This protein binds this small molecule.
Small molecule (SMILES): CC(C)C[C@H](NC(=O)[C@@H](N)Cc1ccc(O)cc1)C(=O)N[C@@H](CCCCN)C(=O)N[C@@H](CCC(=O)O)C(=O)N1C=CC[C@H]1C(=O)N[C@H](C(=O)N[C@@H](Cc1cnc[nH]1)C(=O)NCC(=O)N[C@H](C(=O)O)C(C)C)C(C)C

Binding-site contacts:
Ligand atom CD2 contacts residue TYR99 of chain 1.A at 3.5 Å (hydrophobic).
Ligand atom OE2 contacts residue ARG65 of chain 1.A at 2.8 Å (salt-bridge).
Ligand atom O contacts residue TRP147 of chain 1.A at 2.8 Å (h-bond).
Ligand atom O contacts residue HIS70 of chain 1.A at 3.1 Å (h-bond).
Ligand atom C contacts residue LYS66 of chain 1.A at 3.5 Å.
Ligand atom CE1 contacts residue TRP167 of chain 1.A at 3.4 Å (hydrophobic).
Ligand atom CA contacts residue GLU63 of chain 1.A at 3.4 Å.
Ligand atom CA contacts residue TYR7 of chain 1.A at 3.5 Å (hydrophobic).
Ligand atom N contacts residue TYR99 of chain 1.A at 3.1 Å (h-bond).
Ligand atom NZ contacts residue GLN155 of chain 1.A at 2.6 Å (h-bond).
Ligand atom CB contacts residue TRP167 of chain 1.A at 3.4 Å (hydrophobic).
Ligand atom CA contacts residue ASP77 of chain 1.A at 3.4 Å.
Ligand atom CA contacts residue TYR171 of chain 1.A at 3.5 Å (hydrophobic).
Ligand atom OXT contacts residue LYS146 of chain 1.A at 3.2 Å.
Ligand atom N contacts residue GLU63 of chain 1.A at 2.7 Å (salt-bridge).
Ligand atom CG1 contacts residue ARG97 of chain 1.A at 3.4 Å.
Ligand atom N contacts residue ASP77 of chain 1.A at 3.0 Å (salt-bridge).
Ligand atom O contacts residue THR73 of chain 1.A at 3.0 Å (h-bond).
Ligand atom CG2 contacts residue HIS70 of chain 1.A at 3.2 Å.
Ligand atom CD1 contacts residue TRP167 of chain 1.A at 3.4 Å (hydrophobic).
Ligand atom CB contacts residue THR143 of chain 1.A at 3.5 Å.
Ligand atom OXT contacts residue TYR84 of chain 1.A at 2.6 Å (h-bond).
Ligand atom O contacts residue LYS66 of chain 1.A at 2.6 Å (salt-bridge).
Ligand atom O contacts residue TYR159 of chain 1.A at 2.8 Å (h-bond).
Ligand atom OE1 contacts residue ARG65 of chain 1.A at 3.1 Å (salt-bridge).
Ligand atom CD contacts residue ARG65 of chain 1.A at 3.3 Å.
Ligand atom NE2 contacts residue GLN155 of chain 1.A at 3.3 Å (h-bond).
Ligand atom CB contacts residue TYR99 of chain 1.A at 3.4 Å (hydrophobic).
Ligand atom CB contacts residue GLU63 of chain 1.A at 3.5 Å.
Ligand atom CD1 contacts residue MET45 of chain 1.A at 3.3 Å (hydrophobic).
Ligand atom CE contacts residue LEU156 of chain 1.A at 3.3 Å (hydrophobic).
Ligand atom CD contacts residue GLN155 of chain 1.A at 3.1 Å.
Ligand atom CD1 contacts residue GLU63 of chain 1.A at 3.3 Å.
Ligand atom C contacts residue LYS146 of chain 1.A at 3.4 Å.
Ligand atom OXT contacts residue THR143 of chain 1.A at 2.9 Å (h-bond).
Ligand atom N contacts residue TYR7 of chain 1.A at 2.6 Å (h-bond).
Ligand atom O contacts residue THR80 of chain 1.A at 3.5 Å.
Ligand atom N contacts residue LYS66 of chain 1.A at 3.5 Å (salt-bridge).
Ligand atom N contacts residue TYR171 of chain 1.A at 2.7 Å (h-bond).
Ligand atom O contacts residue LYS146 of chain 1.A at 2.8 Å (salt-bridge).

Sequence of chain 1.A:
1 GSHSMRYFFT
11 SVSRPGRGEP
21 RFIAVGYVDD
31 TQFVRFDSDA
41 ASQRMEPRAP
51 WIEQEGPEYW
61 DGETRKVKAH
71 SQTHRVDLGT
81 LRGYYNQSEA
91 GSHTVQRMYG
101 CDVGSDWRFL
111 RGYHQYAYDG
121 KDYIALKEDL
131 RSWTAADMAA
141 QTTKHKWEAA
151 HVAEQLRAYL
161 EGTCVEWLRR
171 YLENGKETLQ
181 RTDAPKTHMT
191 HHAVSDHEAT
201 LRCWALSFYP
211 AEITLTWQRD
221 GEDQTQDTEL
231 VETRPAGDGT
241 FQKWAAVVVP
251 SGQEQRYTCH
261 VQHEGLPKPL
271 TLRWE